Sequence of chain 1.A:
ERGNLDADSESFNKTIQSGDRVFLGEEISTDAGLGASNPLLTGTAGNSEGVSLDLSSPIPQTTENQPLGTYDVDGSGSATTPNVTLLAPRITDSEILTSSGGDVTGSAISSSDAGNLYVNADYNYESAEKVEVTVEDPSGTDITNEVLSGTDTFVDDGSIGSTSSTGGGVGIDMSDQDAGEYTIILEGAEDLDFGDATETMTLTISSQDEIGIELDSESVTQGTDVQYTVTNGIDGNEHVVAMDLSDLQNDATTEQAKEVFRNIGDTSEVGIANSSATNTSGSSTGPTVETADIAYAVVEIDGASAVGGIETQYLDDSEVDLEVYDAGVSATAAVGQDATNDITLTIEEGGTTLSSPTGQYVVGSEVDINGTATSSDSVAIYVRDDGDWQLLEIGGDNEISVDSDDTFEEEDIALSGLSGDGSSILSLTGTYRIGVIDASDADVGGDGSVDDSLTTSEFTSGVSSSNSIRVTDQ

Binding-site contacts:
Ligand atom O5 contacts residue ASN13 of chain 1.A at 2.3 Å (h-bond).
Ligand atom C3 contacts residue THR15 of chain 1.A at 4.4 Å.
Ligand atom C1 contacts residue ASN13 of chain 1.A at 1.4 Å.
Ligand atom C5 contacts residue ASN13 of chain 1.A at 3.6 Å.
Ligand atom O6 contacts residue GLU1 of chain 1.A at 3.9 Å.
Ligand atom C4 contacts residue ASN13 of chain 1.A at 4.1 Å.
Ligand atom O2 contacts residue ASN13 of chain 1.A at 2.8 Å (h-bond).
Ligand atom C1 contacts residue THR15 of chain 1.A at 4.0 Å.
Ligand atom O5 contacts residue THR15 of chain 1.A at 4.3 Å.
Ligand atom O2 contacts residue GLU10 of chain 1.A at 2.9 Å (salt-bridge).
Ligand atom O5 contacts residue GLU1 of chain 1.A at 4.0 Å.
Ligand atom C3 contacts residue ASN13 of chain 1.A at 3.7 Å.
Ligand atom C5 contacts residue THR15 of chain 1.A at 4.1 Å.
Ligand atom C2 contacts residue GLU10 of chain 1.A at 3.6 Å.
Ligand atom C1 contacts residue GLU10 of chain 1.A at 4.0 Å.
Ligand atom C2 contacts residue ASN13 of chain 1.A at 2.3 Å.

A small-molecule ligand and the protein it binds are described below.
Small molecule (SMILES): OC[C@H]1O[C@@H](O)[C@H](O)[C@@H](O)[C@@H]1O